Sequence of chain 1.A:
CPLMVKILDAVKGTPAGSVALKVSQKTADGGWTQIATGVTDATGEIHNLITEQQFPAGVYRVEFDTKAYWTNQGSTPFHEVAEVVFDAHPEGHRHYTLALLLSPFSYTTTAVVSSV

Sequence of chain 1.C:
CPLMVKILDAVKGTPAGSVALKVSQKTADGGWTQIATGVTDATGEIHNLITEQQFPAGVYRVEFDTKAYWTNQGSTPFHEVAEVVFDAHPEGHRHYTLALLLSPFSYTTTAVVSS

A protein and the small-molecule ligand that binds it are described below.
Small molecule (SMILES): O=C(c1ccc(O)cc1O)c1ccc(O)cc1O

Binding-site contacts:
Ligand atom CAG contacts residue LEU118 of chain 1.C at 3.8 Å (hydrophobic).
Ligand atom OAC contacts residue THR125 of chain 1.C at 3.4 Å (h-bond).
Ligand atom CAM contacts residue LYS23 of chain 1.A at 4.2 Å.
Ligand atom CAG contacts residue LEU25 of chain 1.C at 4.2 Å (hydrophobic).
Ligand atom CAI contacts residue LEU117 of chain 1.C at 4.2 Å (hydrophobic).
Ligand atom CAQ contacts residue LYS23 of chain 1.C at 4.0 Å.
Ligand atom OAB contacts residue THR114 of chain 1.C at 4.0 Å.
Ligand atom OAE contacts residue ALA116 of chain 1.A at 4.1 Å.
Ligand atom CAF contacts residue ALA116 of chain 1.C at 4.0 Å (hydrophobic).
Ligand atom CAO contacts residue LYS23 of chain 1.C at 3.9 Å.
Ligand atom CAO contacts residue LYS23 of chain 1.A at 3.9 Å.
Ligand atom CAK contacts residue THR127 of chain 1.C at 4.1 Å.
Ligand atom CAG contacts residue ALA116 of chain 1.C at 3.6 Å (hydrophobic).
Ligand atom OAC contacts residue LEU117 of chain 1.C at 4.2 Å.
Ligand atom CAG contacts residue LEU117 of chain 1.C at 3.5 Å (hydrophobic).
Ligand atom CAN contacts residue LEU117 of chain 1.C at 4.2 Å (hydrophobic).
Ligand atom CAI contacts residue LEU25 of chain 1.C at 3.5 Å (hydrophobic).
Ligand atom CAR contacts residue LEU25 of chain 1.C at 3.8 Å (hydrophobic).
Ligand atom CAH contacts residue LYS23 of chain 1.C at 4.2 Å.
Ligand atom CAI contacts residue ALA116 of chain 1.C at 3.6 Å (hydrophobic).
Ligand atom CAR contacts residue ALA116 of chain 1.C at 4.1 Å (hydrophobic).
Ligand atom OAA contacts residue ALA116 of chain 1.A at 3.2 Å.
Ligand atom CAP contacts residue LEU25 of chain 1.A at 4.1 Å (hydrophobic).
Ligand atom CAL contacts residue ALA116 of chain 1.A at 4.2 Å (hydrophobic).
Ligand atom CAF contacts residue LEU25 of chain 1.A at 4.2 Å (hydrophobic).
Ligand atom CAM contacts residue LYS23 of chain 1.C at 4.0 Å.
Ligand atom OAA contacts residue LEU25 of chain 1.C at 3.5 Å.
Ligand atom CAH contacts residue ALA116 of chain 1.C at 3.5 Å (hydrophobic).
Ligand atom CAF contacts residue LYS23 of chain 1.C at 4.0 Å.
Ligand atom CAJ contacts residue LYS23 of chain 1.A at 4.0 Å.
Ligand atom OAC contacts residue LEU118 of chain 1.C at 3.4 Å.
Ligand atom CAL contacts residue LEU25 of chain 1.C at 3.8 Å (hydrophobic).
Ligand atom CAN contacts residue THR127 of chain 1.C at 4.2 Å.
Ligand atom CAN contacts residue ALA116 of chain 1.C at 4.0 Å (hydrophobic).
Ligand atom OAE contacts residue LEU25 of chain 1.A at 3.6 Å.
Ligand atom CAJ contacts residue LYS23 of chain 1.C at 3.8 Å.
Ligand atom OAD contacts residue LYS23 of chain 1.A at 3.7 Å.
Ligand atom CAH contacts residue LEU25 of chain 1.A at 3.8 Å (hydrophobic).
Ligand atom CAN contacts residue LEU118 of chain 1.C at 3.9 Å (hydrophobic).
Ligand atom OAC contacts residue THR127 of chain 1.C at 4.1 Å.